Sequence of chain 1.A:
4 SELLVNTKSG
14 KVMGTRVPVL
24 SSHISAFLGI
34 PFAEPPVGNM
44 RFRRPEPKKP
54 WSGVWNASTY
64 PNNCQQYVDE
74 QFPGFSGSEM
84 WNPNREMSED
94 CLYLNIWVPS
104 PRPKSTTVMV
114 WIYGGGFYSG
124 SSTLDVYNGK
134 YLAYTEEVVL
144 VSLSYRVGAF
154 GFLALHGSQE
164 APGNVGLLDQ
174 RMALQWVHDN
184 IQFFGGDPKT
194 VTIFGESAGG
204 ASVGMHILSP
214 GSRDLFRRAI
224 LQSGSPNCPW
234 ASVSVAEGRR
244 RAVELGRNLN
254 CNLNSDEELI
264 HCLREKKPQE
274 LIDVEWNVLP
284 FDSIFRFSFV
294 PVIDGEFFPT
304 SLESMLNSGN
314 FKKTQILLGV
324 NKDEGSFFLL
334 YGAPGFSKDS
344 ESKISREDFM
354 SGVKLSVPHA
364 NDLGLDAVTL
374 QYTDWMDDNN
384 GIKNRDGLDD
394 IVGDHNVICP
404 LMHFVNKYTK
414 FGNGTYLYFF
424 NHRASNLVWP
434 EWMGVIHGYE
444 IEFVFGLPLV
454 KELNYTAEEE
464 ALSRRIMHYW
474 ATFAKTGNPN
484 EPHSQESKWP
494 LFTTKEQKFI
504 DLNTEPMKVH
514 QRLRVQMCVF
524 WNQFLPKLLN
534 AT

The small molecule below binds the protein below.
Small molecule (SMILES): CC(=O)N[C@@H]1[C@@H](O)[C@H](O)[C@@H](CO)O[C@H]1O

Binding-site contacts:
Ligand atom O5 contacts residue ASN59 of chain 1.A at 2.4 Å (h-bond).
Ligand atom C3 contacts residue ASN59 of chain 1.A at 3.6 Å.
Ligand atom C2 contacts residue SER61 of chain 1.A at 3.6 Å.
Ligand atom C3 contacts residue SER61 of chain 1.A at 3.6 Å.
Ligand atom C1 contacts residue ASN59 of chain 1.A at 1.4 Å.
Ligand atom N2 contacts residue ASN59 of chain 1.A at 3.4 Å (h-bond).
Ligand atom O3 contacts residue SER61 of chain 1.A at 2.5 Å (h-bond).
Ligand atom C1 contacts residue SER61 of chain 1.A at 4.0 Å.
Ligand atom C2 contacts residue ASN59 of chain 1.A at 2.5 Å.
Ligand atom O3 contacts residue ASN59 of chain 1.A at 3.7 Å.
Ligand atom O5 contacts residue SER61 of chain 1.A at 4.0 Å.
Ligand atom C5 contacts residue ASN59 of chain 1.A at 3.7 Å.
Ligand atom C4 contacts residue ASN59 of chain 1.A at 4.3 Å.
Ligand atom C7 contacts residue ASN59 of chain 1.A at 4.4 Å.